Binding-site contacts:
Ligand atom C1 contacts residue ASN57 of chain 5.A at 2.9 Å.
Ligand atom C7 contacts residue ASN57 of chain 5.A at 3.0 Å.
Ligand atom N2 contacts residue ASN57 of chain 5.A at 2.9 Å (h-bond).
Ligand atom O5 contacts residue ASN57 of chain 5.A at 3.9 Å.
Ligand atom O7 contacts residue ASN57 of chain 5.A at 3.5 Å (h-bond).
Ligand atom C2 contacts residue ASN57 of chain 5.A at 3.2 Å.
Ligand atom C8 contacts residue ASN57 of chain 5.A at 3.6 Å.
Ligand atom O5 contacts residue ARG14 of chain 5.A at 4.1 Å.
Ligand atom C5 contacts residue ARG14 of chain 5.A at 4.5 Å.
Ligand atom C1 contacts residue ARG14 of chain 5.A at 3.5 Å.

Sequence of chain 5.A:
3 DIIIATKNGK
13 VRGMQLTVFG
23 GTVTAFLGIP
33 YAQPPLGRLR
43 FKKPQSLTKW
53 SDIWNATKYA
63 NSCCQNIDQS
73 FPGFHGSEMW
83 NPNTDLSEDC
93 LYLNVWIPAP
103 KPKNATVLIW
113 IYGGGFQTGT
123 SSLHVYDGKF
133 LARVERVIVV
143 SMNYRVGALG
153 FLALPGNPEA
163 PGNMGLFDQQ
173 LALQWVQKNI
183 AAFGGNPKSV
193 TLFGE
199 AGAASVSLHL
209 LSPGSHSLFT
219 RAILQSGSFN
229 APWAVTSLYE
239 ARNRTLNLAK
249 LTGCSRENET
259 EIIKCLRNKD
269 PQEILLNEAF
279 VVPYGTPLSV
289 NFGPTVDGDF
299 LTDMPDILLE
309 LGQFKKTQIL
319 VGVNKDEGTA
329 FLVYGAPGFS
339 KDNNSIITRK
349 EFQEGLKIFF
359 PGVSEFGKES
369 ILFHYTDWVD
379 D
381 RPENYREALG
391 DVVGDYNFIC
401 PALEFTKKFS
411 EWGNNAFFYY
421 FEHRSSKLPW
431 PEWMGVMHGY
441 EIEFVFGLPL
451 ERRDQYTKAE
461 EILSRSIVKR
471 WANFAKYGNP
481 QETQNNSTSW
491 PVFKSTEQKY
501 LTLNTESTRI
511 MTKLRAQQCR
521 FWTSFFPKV

A protein and the small-molecule ligand that binds it are described below.
Small molecule (SMILES): CC(=O)N[C@@H]1[C@@H](O)[C@H](O)[C@@H](CO)O[C@H]1O